Binding-site contacts:
Ligand atom C16 contacts residue ASN47 of chain 2.C at 3.8 Å.
Ligand atom C18 contacts residue GLY6 of chain 2.D at 4.0 Å.
Ligand atom N13 contacts residue SER50 of chain 2.C at 4.4 Å.
Ligand atom C09 contacts residue ASN47 of chain 2.C at 4.2 Å.
Ligand atom C03 contacts residue LEU4 of chain 2.D at 4.4 Å (hydrophobic).
Ligand atom C02 contacts residue LEU4 of chain 2.D at 4.4 Å (hydrophobic).
Ligand atom C15 contacts residue PHE124 of chain 2.C at 3.7 Å (hydrophobic).
Ligand atom C02 contacts residue GLY6 of chain 2.D at 4.3 Å.
Ligand atom C15 contacts residue SER50 of chain 2.C at 3.3 Å.
Ligand atom C16 contacts residue SER50 of chain 2.C at 3.5 Å.
Ligand atom C11 contacts residue VAL51 of chain 2.C at 3.7 Å (hydrophobic).
Ligand atom C05 contacts residue GLY6 of chain 2.D at 3.4 Å.
Ligand atom C14 contacts residue GLY6 of chain 2.D at 2.7 Å.
Ligand atom C10 contacts residue ASN47 of chain 2.C at 4.5 Å.
Ligand atom C16 contacts residue VAL51 of chain 2.C at 4.2 Å (hydrophobic).
Ligand atom C18 contacts residue PRO5 of chain 2.D at 3.7 Å (hydrophobic).
Ligand atom C15 contacts residue GLY6 of chain 2.D at 3.7 Å.
Ligand atom C07 contacts residue ASN47 of chain 2.C at 3.9 Å.
Ligand atom C03 contacts residue GLY6 of chain 2.D at 3.7 Å.
Ligand atom C17 contacts residue PRO5 of chain 2.D at 4.1 Å (hydrophobic).
Ligand atom C19 contacts residue GLY6 of chain 2.D at 4.3 Å.
Ligand atom C06 contacts residue ASN47 of chain 2.C at 4.3 Å.
Ligand atom C12 contacts residue GLY6 of chain 2.D at 2.4 Å.
Ligand atom C01 contacts residue LEU4 of chain 2.D at 3.4 Å (hydrophobic).
Ligand atom C15 contacts residue ASN47 of chain 2.C at 3.7 Å.
Ligand atom N13 contacts residue GLY6 of chain 2.D at 1.4 Å.
Ligand atom C14 contacts residue SER50 of chain 2.C at 3.7 Å.
Ligand atom C14 contacts residue PHE124 of chain 2.C at 4.4 Å (hydrophobic).
Ligand atom C10 contacts residue VAL51 of chain 2.C at 3.8 Å (hydrophobic).
Ligand atom C08 contacts residue ASN47 of chain 2.C at 3.6 Å.
Ligand atom C16 contacts residue GLY6 of chain 2.D at 3.5 Å.
Ligand atom C19 contacts residue PRO5 of chain 2.D at 4.0 Å (hydrophobic).
Ligand atom C01 contacts residue ILE224 of chain 2.C at 4.1 Å (hydrophobic).
Ligand atom C04 contacts residue GLY6 of chain 2.D at 3.5 Å.
Ligand atom C17 contacts residue GLY6 of chain 2.D at 3.5 Å.

This protein binds this small molecule.
Small molecule (SMILES): Cc1cccc([C@H](c2ccccc2)[C@H]2CCCN2)c1

Sequence of chain 2.C:
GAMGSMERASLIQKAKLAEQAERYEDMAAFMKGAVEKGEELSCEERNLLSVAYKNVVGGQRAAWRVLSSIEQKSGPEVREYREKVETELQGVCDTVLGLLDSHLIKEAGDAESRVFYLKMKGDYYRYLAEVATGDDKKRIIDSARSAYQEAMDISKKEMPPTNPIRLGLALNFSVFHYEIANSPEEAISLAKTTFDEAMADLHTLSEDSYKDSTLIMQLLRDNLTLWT

Sequence of chain 2.D:
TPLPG